Sequence of chain 2.B:
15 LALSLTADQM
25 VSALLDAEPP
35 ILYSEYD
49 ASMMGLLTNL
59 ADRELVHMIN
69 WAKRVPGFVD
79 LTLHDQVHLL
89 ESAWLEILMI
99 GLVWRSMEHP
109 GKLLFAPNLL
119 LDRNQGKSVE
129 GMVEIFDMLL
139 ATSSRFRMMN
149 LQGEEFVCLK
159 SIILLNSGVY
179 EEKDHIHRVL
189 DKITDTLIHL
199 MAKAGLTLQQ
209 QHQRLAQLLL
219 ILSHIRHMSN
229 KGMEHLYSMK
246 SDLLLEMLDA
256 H

This protein binds this small molecule.
Small molecule (SMILES): C[C@H]1CCN(CCOc2ccc([C@@H]3c4ccc(O)cc4CC[C@@H]3c3ccccc3)cc2)C1

Binding-site contacts:
Ligand atom CAT contacts residue LEU234 of chain 2.B at 3.4 Å (hydrophobic).
Ligand atom CAN contacts residue THR56 of chain 2.B at 3.7 Å.
Ligand atom CAM contacts residue LEU55 of chain 2.B at 3.8 Å (hydrophobic).
Ligand atom CAC contacts residue GLU62 of chain 2.B at 3.6 Å.
Ligand atom CAP contacts residue ALA59 of chain 2.B at 4.0 Å (hydrophobic).
Ligand atom CAA contacts residue ALA59 of chain 2.B at 3.8 Å (hydrophobic).
Ligand atom CAB contacts residue GLU62 of chain 2.B at 3.8 Å.
Ligand atom CAS contacts residue GLY230 of chain 2.B at 3.8 Å.
Ligand atom OAX contacts residue LEU234 of chain 2.B at 3.4 Å.
Ligand atom CAU contacts residue MET130 of chain 2.B at 3.5 Å (hydrophobic).
Ligand atom CAQ contacts residue LEU93 of chain 2.B at 3.8 Å (hydrophobic).
Ligand atom CAR contacts residue LEU234 of chain 2.B at 4.0 Å (hydrophobic).
Ligand atom CAO contacts residue LEU234 of chain 2.B at 3.8 Å (hydrophobic).
Ligand atom CAF contacts residue PHE113 of chain 2.B at 3.7 Å (hydrophobic).
Ligand atom OAW contacts residue ARG103 of chain 2.B at 3.1 Å (salt-bridge).
Ligand atom CBD contacts residue ASP60 of chain 2.B at 3.9 Å.
Ligand atom CAG contacts residue LEU100 of chain 2.B at 3.9 Å (hydrophobic).
Ligand atom CAZ contacts residue ASP60 of chain 2.B at 3.9 Å.
Ligand atom CAD contacts residue LEU100 of chain 2.B at 3.9 Å (hydrophobic).
Ligand atom CAT contacts residue HIS233 of chain 2.B at 3.1 Å.
Ligand atom CAY contacts residue THR56 of chain 2.B at 3.6 Å.
Ligand atom CBE contacts residue ASP60 of chain 2.B at 3.8 Å.
Ligand atom CAP contacts residue TRP92 of chain 2.B at 3.8 Å (hydrophobic).
Ligand atom CBB contacts residue ASP60 of chain 2.B at 3.3 Å.
Ligand atom CAU contacts residue HIS233 of chain 2.B at 3.3 Å.
Ligand atom CAB contacts residue ALA59 of chain 2.B at 3.9 Å (hydrophobic).
Ligand atom CBC contacts residue ASP60 of chain 2.B at 3.3 Å.
Ligand atom CAY contacts residue ASP60 of chain 2.B at 4.0 Å.
Ligand atom CAH contacts residue MET97 of chain 2.B at 3.7 Å (hydrophobic).
Ligand atom CAE contacts residue PHE113 of chain 2.B at 3.8 Å (hydrophobic).
Ligand atom OAW contacts residue GLU62 of chain 2.B at 2.7 Å (salt-bridge).
Ligand atom OAW contacts residue LEU96 of chain 2.B at 3.9 Å.
Ligand atom CAA contacts residue LEU55 of chain 2.B at 3.8 Å (hydrophobic).
Ligand atom CAV contacts residue MET130 of chain 2.B at 3.8 Å (hydrophobic).
Ligand atom CAG contacts residue MET97 of chain 2.B at 3.8 Å (hydrophobic).
Ligand atom CAS contacts residue LEU234 of chain 2.B at 3.1 Å (hydrophobic).
Ligand atom CBE contacts residue TRP92 of chain 2.B at 3.7 Å (hydrophobic).
Ligand atom CAD contacts residue LEU96 of chain 2.B at 3.7 Å (hydrophobic).
Ligand atom NBA contacts residue ASP60 of chain 2.B at 3.0 Å (salt-bridge).
Ligand atom CAP contacts residue LEU93 of chain 2.B at 3.9 Å (hydrophobic).